Sequence of chain 1.A:
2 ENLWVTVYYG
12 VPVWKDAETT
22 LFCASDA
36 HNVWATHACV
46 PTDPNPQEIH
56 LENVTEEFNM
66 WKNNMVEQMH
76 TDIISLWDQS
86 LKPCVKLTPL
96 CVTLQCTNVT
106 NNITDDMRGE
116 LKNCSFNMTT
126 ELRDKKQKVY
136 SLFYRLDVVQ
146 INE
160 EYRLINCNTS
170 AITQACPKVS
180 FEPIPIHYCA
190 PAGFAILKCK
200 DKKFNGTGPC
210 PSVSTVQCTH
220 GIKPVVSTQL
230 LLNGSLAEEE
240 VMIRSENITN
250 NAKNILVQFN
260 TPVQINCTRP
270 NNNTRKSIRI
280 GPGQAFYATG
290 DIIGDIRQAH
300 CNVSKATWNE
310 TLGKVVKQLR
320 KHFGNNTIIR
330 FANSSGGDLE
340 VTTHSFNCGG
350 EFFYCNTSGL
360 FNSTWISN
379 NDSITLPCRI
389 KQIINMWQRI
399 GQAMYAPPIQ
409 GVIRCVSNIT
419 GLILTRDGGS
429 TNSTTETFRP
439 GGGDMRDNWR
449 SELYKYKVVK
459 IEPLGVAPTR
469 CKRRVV

Binding-site contacts:
Ligand atom O5 contacts residue ASN103 of chain 1.A at 2.2 Å (h-bond).
Ligand atom C5 contacts residue ASN103 of chain 1.A at 3.5 Å.
Ligand atom O6 contacts residue ASN103 of chain 1.A at 4.3 Å.
Ligand atom O6 contacts residue GLY114 of chain 1.A at 4.4 Å.
Ligand atom C4 contacts residue ASN103 of chain 1.A at 4.2 Å.
Ligand atom C6 contacts residue ASN103 of chain 1.A at 4.5 Å.
Ligand atom C2 contacts residue ASN103 of chain 1.A at 2.7 Å.
Ligand atom C7 contacts residue ASN103 of chain 1.A at 3.6 Å.
Ligand atom C3 contacts residue ASN103 of chain 1.A at 3.9 Å.
Ligand atom N2 contacts residue ASN103 of chain 1.A at 3.2 Å (h-bond).
Ligand atom C1 contacts residue ASN103 of chain 1.A at 1.4 Å.
Ligand atom O7 contacts residue ASN103 of chain 1.A at 3.5 Å (h-bond).

The small molecule below binds the protein below.
Small molecule (SMILES): CC(=O)N[C@@H]1[C@@H](O)[C@H](O)[C@@H](CO)O[C@H]1O